This small molecule binds to this protein.
Small molecule (SMILES): N=C(NO)NCCC[C@H](N)C(=O)O

Binding-site contacts:
Ligand atom CA contacts residue HEM1 of chain 1.I at 3.9 Å.
Ligand atom CG contacts residue VAL269 of chain 1.B at 3.9 Å (hydrophobic).
Ligand atom NH1 contacts residue HEM1 of chain 1.I at 3.6 Å.
Ligand atom NE contacts residue GLU294 of chain 1.B at 2.7 Å (salt-bridge).
Ligand atom C contacts residue GLN180 of chain 1.B at 3.7 Å.
Ligand atom OXT contacts residue GLU294 of chain 1.B at 3.5 Å (salt-bridge).
Ligand atom OH1 contacts residue GLY288 of chain 1.B at 3.2 Å (h-bond).
Ligand atom C contacts residue ASP299 of chain 1.B at 3.4 Å.
Ligand atom CB contacts residue GLU294 of chain 1.B at 3.3 Å.
Ligand atom CG contacts residue HEM1 of chain 1.I at 3.9 Å.
Ligand atom CG contacts residue GLU294 of chain 1.B at 3.5 Å.
Ligand atom OH1 contacts residue PRO267 of chain 1.B at 3.6 Å.
Ligand atom O contacts residue TYR290 of chain 1.B at 2.7 Å (h-bond).
Ligand atom O contacts residue ASP299 of chain 1.B at 3.6 Å (salt-bridge).
Ligand atom NH1 contacts residue PRO267 of chain 1.B at 4.0 Å.
Ligand atom OXT contacts residue TYR290 of chain 1.B at 3.4 Å.
Ligand atom OXT contacts residue ASP299 of chain 1.B at 2.5 Å (salt-bridge).
Ligand atom N contacts residue GLU294 of chain 1.B at 3.0 Å (salt-bridge).
Ligand atom O contacts residue TYR264 of chain 1.B at 3.4 Å (h-bond).
Ligand atom OH1 contacts residue HEM1 of chain 1.I at 3.3 Å.
Ligand atom CB contacts residue GLN180 of chain 1.B at 3.7 Å.
Ligand atom CZ contacts residue TRP289 of chain 1.B at 4.0 Å (hydrophobic).
Ligand atom O contacts residue GLN180 of chain 1.B at 3.0 Å (h-bond).
Ligand atom NH2 contacts residue PRO267 of chain 1.B at 4.1 Å.
Ligand atom CD contacts residue VAL269 of chain 1.B at 3.9 Å (hydrophobic).
Ligand atom CZ contacts residue PRO267 of chain 1.B at 3.9 Å (hydrophobic).
Ligand atom CA contacts residue GLU294 of chain 1.B at 3.6 Å.
Ligand atom OH1 contacts residue TRP289 of chain 1.B at 3.5 Å (h-bond).
Ligand atom CB contacts residue TYR290 of chain 1.B at 4.0 Å (hydrophobic).
Ligand atom NH2 contacts residue TRP289 of chain 1.B at 2.9 Å (h-bond).
Ligand atom CZ contacts residue GLU294 of chain 1.B at 3.6 Å.
Ligand atom CD contacts residue GLU294 of chain 1.B at 3.6 Å.
Ligand atom NE contacts residue PRO267 of chain 1.B at 3.9 Å.
Ligand atom N contacts residue HEM1 of chain 1.I at 2.9 Å (h-bond).
Ligand atom CA contacts residue GLN180 of chain 1.B at 3.6 Å.
Ligand atom NH2 contacts residue TYR290 of chain 1.B at 4.1 Å.
Ligand atom CZ contacts residue HEM1 of chain 1.I at 3.9 Å.
Ligand atom NH2 contacts residue HEM1 of chain 1.I at 3.3 Å.
Ligand atom C contacts residue TYR290 of chain 1.B at 3.4 Å (hydrophobic).
Ligand atom NH2 contacts residue GLU294 of chain 1.B at 3.0 Å (salt-bridge).

Sequence of chain 1.B:
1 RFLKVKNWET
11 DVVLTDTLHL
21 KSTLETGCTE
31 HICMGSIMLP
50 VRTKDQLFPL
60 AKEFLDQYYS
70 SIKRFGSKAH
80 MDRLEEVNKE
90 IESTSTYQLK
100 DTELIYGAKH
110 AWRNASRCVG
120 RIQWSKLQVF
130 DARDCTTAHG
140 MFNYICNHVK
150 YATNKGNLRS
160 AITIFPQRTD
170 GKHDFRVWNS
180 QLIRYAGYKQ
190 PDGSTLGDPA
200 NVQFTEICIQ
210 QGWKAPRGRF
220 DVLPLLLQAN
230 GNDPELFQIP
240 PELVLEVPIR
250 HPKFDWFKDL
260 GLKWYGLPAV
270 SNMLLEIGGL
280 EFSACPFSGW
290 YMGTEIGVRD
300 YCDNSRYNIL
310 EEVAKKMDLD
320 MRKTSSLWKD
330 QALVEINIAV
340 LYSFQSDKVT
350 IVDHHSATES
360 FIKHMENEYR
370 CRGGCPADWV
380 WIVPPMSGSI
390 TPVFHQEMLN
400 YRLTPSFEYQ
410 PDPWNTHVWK